Binding-site contacts:
Ligand atom O10 contacts residue TYR250 of chain 60.A at 2.7 Å (h-bond).
Ligand atom O1A contacts residue ALA146 of chain 56.A at 4.2 Å.
Ligand atom O4 contacts residue ASN251 of chain 60.A at 4.2 Å.
Ligand atom C11 contacts residue ARG143 of chain 56.A at 4.0 Å.
Ligand atom C5 contacts residue TYR145 of chain 56.A at 3.3 Å (hydrophobic).
Ligand atom O1B contacts residue ASN148 of chain 56.A at 4.3 Å.
Ligand atom C8 contacts residue ALA146 of chain 56.A at 4.4 Å (hydrophobic).
Ligand atom O1B contacts residue SER147 of chain 56.A at 3.1 Å (h-bond).
Ligand atom O1B contacts residue ALA146 of chain 56.A at 3.2 Å.
Ligand atom C3 contacts residue PRO252 of chain 60.A at 3.9 Å (hydrophobic).
Ligand atom N5 contacts residue TYR145 of chain 56.A at 2.6 Å (h-bond).
Ligand atom C10 contacts residue TYR250 of chain 60.A at 3.5 Å (hydrophobic).
Ligand atom C6 contacts residue TYR145 of chain 56.A at 3.4 Å (hydrophobic).
Ligand atom O1A contacts residue PRO252 of chain 60.A at 3.3 Å.
Ligand atom C1 contacts residue SER147 of chain 56.A at 3.6 Å.
Ligand atom O4 contacts residue TYR250 of chain 60.A at 3.4 Å.
Ligand atom C9 contacts residue TYR145 of chain 56.A at 4.2 Å (hydrophobic).
Ligand atom C11 contacts residue TYR145 of chain 56.A at 3.7 Å (hydrophobic).
Ligand atom C11 contacts residue TYR250 of chain 60.A at 3.7 Å (hydrophobic).
Ligand atom O4 contacts residue TYR145 of chain 56.A at 4.2 Å.
Ligand atom C6 contacts residue ALA146 of chain 56.A at 4.2 Å (hydrophobic).
Ligand atom C1 contacts residue ALA146 of chain 56.A at 3.9 Å (hydrophobic).
Ligand atom C10 contacts residue TYR145 of chain 56.A at 3.6 Å (hydrophobic).
Ligand atom O1A contacts residue SER147 of chain 56.A at 2.8 Å (h-bond).
Ligand atom C4 contacts residue TYR145 of chain 56.A at 3.6 Å (hydrophobic).
Ligand atom N5 contacts residue TYR250 of chain 60.A at 4.4 Å.
Ligand atom C1 contacts residue PRO252 of chain 60.A at 4.1 Å (hydrophobic).
Ligand atom O8 contacts residue ALA146 of chain 56.A at 3.3 Å.
Ligand atom C7 contacts residue TYR145 of chain 56.A at 3.8 Å (hydrophobic).
Ligand atom O4 contacts residue PRO252 of chain 60.A at 3.8 Å.
Ligand atom C4 contacts residue PRO252 of chain 60.A at 3.8 Å (hydrophobic).

The small molecule below binds the protein below.
Small molecule (SMILES): CC(=O)N[C@H]1[C@H]([C@H](O)[C@H](O)CO)O[C@@](O)(C(=O)O)C[C@@H]1O

Sequence of chain 56.A:
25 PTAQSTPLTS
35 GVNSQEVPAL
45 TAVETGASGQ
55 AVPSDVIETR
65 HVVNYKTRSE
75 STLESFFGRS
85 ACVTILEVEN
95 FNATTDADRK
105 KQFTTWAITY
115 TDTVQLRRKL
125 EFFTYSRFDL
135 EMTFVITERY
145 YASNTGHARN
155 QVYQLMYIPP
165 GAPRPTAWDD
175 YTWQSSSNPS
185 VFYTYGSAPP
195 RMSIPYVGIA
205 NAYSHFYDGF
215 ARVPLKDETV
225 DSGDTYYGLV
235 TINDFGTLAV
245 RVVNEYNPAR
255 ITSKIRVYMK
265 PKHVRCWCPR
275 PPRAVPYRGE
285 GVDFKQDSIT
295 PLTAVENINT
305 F

Sequence of chain 60.A:
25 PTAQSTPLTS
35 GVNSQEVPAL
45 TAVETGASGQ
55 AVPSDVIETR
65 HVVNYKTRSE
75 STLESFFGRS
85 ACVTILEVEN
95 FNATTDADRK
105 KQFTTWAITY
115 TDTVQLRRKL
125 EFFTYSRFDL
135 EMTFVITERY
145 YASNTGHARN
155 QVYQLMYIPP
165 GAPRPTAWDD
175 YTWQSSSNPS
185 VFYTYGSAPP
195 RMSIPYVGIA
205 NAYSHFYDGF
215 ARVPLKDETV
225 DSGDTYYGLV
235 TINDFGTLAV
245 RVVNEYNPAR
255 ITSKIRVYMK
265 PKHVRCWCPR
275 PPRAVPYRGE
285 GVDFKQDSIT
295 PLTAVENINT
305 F